Sequence of chain 1.H:
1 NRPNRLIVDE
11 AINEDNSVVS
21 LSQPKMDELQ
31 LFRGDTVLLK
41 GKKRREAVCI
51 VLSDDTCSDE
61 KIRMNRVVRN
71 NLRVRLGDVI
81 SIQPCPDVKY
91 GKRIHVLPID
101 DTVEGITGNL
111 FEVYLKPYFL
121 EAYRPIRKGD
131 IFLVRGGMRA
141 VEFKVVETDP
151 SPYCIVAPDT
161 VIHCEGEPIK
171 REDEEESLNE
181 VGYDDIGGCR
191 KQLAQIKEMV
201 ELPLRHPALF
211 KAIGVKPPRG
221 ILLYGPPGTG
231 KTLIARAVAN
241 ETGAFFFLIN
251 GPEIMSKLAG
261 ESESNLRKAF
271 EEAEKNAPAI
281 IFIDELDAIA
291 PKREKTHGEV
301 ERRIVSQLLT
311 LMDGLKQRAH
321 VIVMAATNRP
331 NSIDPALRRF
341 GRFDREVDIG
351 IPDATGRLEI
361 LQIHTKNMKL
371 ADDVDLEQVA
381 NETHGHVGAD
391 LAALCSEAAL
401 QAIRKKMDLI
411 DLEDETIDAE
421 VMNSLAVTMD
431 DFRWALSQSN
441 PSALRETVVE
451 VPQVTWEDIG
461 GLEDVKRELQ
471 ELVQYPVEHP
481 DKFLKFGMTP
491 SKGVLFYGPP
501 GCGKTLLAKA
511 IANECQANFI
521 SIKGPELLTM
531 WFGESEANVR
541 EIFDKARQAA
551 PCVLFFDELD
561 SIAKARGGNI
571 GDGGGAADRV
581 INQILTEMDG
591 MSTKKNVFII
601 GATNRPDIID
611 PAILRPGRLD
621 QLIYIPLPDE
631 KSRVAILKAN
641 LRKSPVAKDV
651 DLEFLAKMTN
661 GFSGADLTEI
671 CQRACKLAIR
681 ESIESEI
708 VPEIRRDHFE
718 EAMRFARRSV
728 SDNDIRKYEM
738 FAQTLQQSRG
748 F

A small-molecule ligand and the protein it binds are described below.
Small molecule (SMILES): Nc1ncnc2c1ncn2[C@@H]1O[C@H](COP(=O)(O)OP(=O)(O)OP(O)(O)=S)[C@@H](O)[C@H]1O

Sequence of chain 1.G:
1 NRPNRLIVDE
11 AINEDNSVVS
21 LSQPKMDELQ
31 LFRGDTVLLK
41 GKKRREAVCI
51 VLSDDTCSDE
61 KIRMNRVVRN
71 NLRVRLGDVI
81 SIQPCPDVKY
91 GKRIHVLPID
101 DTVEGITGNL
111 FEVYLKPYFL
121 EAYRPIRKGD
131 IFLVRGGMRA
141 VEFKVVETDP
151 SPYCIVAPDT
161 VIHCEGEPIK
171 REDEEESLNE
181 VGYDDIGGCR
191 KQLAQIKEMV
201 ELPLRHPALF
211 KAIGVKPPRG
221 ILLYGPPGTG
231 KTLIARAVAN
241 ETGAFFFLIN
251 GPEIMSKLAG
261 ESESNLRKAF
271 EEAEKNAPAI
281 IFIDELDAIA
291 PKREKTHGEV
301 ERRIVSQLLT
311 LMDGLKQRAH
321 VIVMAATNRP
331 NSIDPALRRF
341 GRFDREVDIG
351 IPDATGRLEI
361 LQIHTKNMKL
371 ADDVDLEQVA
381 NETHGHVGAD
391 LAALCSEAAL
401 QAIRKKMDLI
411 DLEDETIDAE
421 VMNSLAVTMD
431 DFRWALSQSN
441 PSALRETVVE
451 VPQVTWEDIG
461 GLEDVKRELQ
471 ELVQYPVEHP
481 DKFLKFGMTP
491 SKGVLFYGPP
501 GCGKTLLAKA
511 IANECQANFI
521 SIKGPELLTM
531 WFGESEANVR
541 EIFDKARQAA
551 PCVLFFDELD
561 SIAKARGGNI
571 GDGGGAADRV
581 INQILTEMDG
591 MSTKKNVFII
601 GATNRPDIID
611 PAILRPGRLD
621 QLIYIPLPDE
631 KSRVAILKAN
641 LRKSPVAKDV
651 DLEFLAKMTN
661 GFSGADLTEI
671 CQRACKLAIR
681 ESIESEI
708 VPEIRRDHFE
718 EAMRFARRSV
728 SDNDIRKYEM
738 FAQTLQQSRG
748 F

Binding-site contacts:
Ligand atom O3A contacts residue GLY228 of chain 1.H at 3.3 Å.
Ligand atom O2B contacts residue GLY230 of chain 1.H at 2.4 Å (h-bond).
Ligand atom N7 contacts residue GLY230 of chain 1.H at 3.3 Å.
Ligand atom C8 contacts residue GLY228 of chain 1.H at 3.5 Å.
Ligand atom PB contacts residue GLY228 of chain 1.H at 3.5 Å.
Ligand atom N3 contacts residue HIS364 of chain 1.H at 3.0 Å (h-bond).
Ligand atom N6 contacts residue THR229 of chain 1.H at 3.0 Å (h-bond).
Ligand atom C5 contacts residue GLY388 of chain 1.H at 3.7 Å.
Ligand atom O2B contacts residue THR229 of chain 1.H at 2.8 Å (h-bond).
Ligand atom O2A contacts residue MG1 of chain 1.IA at 2.2 Å.
Ligand atom C4 contacts residue LEU233 of chain 1.H at 3.6 Å (hydrophobic).
Ligand atom O1B contacts residue LYS231 of chain 1.H at 3.2 Å (salt-bridge).
Ligand atom C5 contacts residue THR229 of chain 1.H at 3.7 Å.
Ligand atom PB contacts residue LYS231 of chain 1.H at 3.3 Å.
Ligand atom C2' contacts residue LEU233 of chain 1.H at 3.8 Å (hydrophobic).
Ligand atom O3G contacts residue THR232 of chain 1.H at 3.6 Å (h-bond).
Ligand atom C2 contacts residue ILE363 of chain 1.H at 3.5 Å (hydrophobic).
Ligand atom PG contacts residue MG1 of chain 1.IA at 3.5 Å.
Ligand atom O3G contacts residue MG1 of chain 1.IA at 2.1 Å.
Ligand atom O3A contacts residue GLY230 of chain 1.H at 3.6 Å.
Ligand atom N1 contacts residue GLY187 of chain 1.H at 3.6 Å.
Ligand atom PB contacts residue GLY230 of chain 1.H at 3.5 Å.
Ligand atom C2 contacts residue LEU233 of chain 1.H at 3.7 Å (hydrophobic).
Ligand atom C2 contacts residue HIS364 of chain 1.H at 3.7 Å.
Ligand atom C8 contacts residue ALA389 of chain 1.H at 3.7 Å (hydrophobic).
Ligand atom PA contacts residue MG1 of chain 1.IA at 3.3 Å.
Ligand atom O1B contacts residue MG1 of chain 1.IA at 2.9 Å.
Ligand atom N7 contacts residue GLY228 of chain 1.H at 3.4 Å (h-bond).
Ligand atom O3B contacts residue LYS231 of chain 1.H at 2.9 Å (salt-bridge).
Ligand atom N3 contacts residue LEU233 of chain 1.H at 3.5 Å.
Ligand atom S1G contacts residue GLU285 of chain 1.H at 3.5 Å (salt-bridge).
Ligand atom O1A contacts residue MG1 of chain 1.IA at 3.5 Å.
Ligand atom O2B contacts residue LYS231 of chain 1.H at 2.6 Å (salt-bridge).
Ligand atom N7 contacts residue THR229 of chain 1.H at 3.0 Å (h-bond).
Ligand atom O2' contacts residue HIS364 of chain 1.H at 3.1 Å.
Ligand atom O2B contacts residue GLY228 of chain 1.H at 3.2 Å.
Ligand atom O1B contacts residue THR232 of chain 1.H at 3.1 Å (h-bond).
Ligand atom N6 contacts residue GLY187 of chain 1.H at 3.6 Å (h-bond).
Ligand atom O2A contacts residue THR232 of chain 1.H at 3.3 Å.
Ligand atom O3B contacts residue GLY228 of chain 1.H at 2.8 Å (h-bond).